Sequence of chain 1.C:
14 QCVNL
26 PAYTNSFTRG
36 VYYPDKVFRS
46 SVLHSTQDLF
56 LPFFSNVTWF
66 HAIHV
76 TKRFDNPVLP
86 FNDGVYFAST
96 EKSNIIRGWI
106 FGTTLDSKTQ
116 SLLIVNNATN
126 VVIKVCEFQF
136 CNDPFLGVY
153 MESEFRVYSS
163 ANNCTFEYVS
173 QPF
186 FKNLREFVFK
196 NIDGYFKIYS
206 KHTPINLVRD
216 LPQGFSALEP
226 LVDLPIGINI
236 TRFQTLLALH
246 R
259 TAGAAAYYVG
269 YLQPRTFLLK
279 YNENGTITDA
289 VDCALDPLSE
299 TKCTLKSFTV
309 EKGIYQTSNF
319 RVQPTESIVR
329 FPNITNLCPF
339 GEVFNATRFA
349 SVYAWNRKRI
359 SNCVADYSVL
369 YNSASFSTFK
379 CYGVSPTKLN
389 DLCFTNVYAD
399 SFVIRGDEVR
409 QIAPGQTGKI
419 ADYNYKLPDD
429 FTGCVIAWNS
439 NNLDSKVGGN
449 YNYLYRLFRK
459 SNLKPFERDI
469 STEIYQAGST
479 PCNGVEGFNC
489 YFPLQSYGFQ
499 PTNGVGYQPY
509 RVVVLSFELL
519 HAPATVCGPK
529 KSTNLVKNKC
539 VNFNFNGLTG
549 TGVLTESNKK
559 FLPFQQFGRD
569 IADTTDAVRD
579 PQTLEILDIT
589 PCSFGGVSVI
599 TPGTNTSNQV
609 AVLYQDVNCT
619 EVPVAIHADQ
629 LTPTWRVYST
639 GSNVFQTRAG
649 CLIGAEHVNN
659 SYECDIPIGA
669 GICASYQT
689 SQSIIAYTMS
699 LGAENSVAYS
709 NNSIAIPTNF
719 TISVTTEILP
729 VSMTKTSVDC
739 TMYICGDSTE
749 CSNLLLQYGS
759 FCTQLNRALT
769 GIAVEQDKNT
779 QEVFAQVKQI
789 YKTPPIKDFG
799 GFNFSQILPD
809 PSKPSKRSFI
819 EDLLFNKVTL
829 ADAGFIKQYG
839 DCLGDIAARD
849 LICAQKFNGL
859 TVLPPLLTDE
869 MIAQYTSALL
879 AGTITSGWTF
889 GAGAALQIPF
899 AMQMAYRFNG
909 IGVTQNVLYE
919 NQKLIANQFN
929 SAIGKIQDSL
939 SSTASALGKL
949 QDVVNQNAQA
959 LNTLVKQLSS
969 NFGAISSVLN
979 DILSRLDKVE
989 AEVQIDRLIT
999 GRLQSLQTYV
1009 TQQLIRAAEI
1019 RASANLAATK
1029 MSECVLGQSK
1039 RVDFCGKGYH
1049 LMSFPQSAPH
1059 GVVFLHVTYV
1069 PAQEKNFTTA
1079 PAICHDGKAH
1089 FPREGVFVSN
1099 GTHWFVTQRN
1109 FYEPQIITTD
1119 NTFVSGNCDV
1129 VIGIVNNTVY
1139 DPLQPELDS

The small molecule below binds the protein below.
Small molecule (SMILES): CC(=O)N[C@H]1[C@H](O[C@H]2[C@H](O)[C@@H](NC(C)=O)CO[C@@H]2CO)O[C@H](CO)[C@@H](O)[C@@H]1O

Binding-site contacts:
Ligand atom C4 contacts residue ASN1074 of chain 1.C at 4.2 Å.
Ligand atom N2 contacts residue ASN1074 of chain 1.C at 2.9 Å (h-bond).
Ligand atom O5 contacts residue ALA706 of chain 1.C at 4.5 Å.
Ligand atom C1 contacts residue ASN1074 of chain 1.C at 1.4 Å.
Ligand atom C3 contacts residue ASN1074 of chain 1.C at 3.8 Å.
Ligand atom C5 contacts residue ALA706 of chain 1.C at 3.6 Å (hydrophobic).
Ligand atom C2 contacts residue ASN1074 of chain 1.C at 2.5 Å.
Ligand atom C8 contacts residue SER704 of chain 1.C at 4.3 Å.
Ligand atom C7 contacts residue ASN1074 of chain 1.C at 3.3 Å.
Ligand atom O5 contacts residue ASN1074 of chain 1.C at 2.3 Å (h-bond).
Ligand atom C5 contacts residue ASN1074 of chain 1.C at 3.6 Å.
Ligand atom C6 contacts residue ALA706 of chain 1.C at 4.2 Å (hydrophobic).
Ligand atom O4 contacts residue ALA706 of chain 1.C at 4.1 Å.
Ligand atom C4 contacts residue ALA706 of chain 1.C at 4.3 Å (hydrophobic).
Ligand atom C8 contacts residue GLU1072 of chain 1.C at 3.7 Å.
Ligand atom N2 contacts residue ALA706 of chain 1.C at 4.4 Å.
Ligand atom O6 contacts residue ASN1074 of chain 1.C at 4.5 Å.
Ligand atom C8 contacts residue ASN1074 of chain 1.C at 4.2 Å.
Ligand atom O7 contacts residue ASN1074 of chain 1.C at 3.3 Å (h-bond).
Ligand atom C8 contacts residue LYS1073 of chain 1.C at 4.2 Å.
Ligand atom C8 contacts residue ALA706 of chain 1.C at 4.1 Å (hydrophobic).